Sequence of chain 1.C:
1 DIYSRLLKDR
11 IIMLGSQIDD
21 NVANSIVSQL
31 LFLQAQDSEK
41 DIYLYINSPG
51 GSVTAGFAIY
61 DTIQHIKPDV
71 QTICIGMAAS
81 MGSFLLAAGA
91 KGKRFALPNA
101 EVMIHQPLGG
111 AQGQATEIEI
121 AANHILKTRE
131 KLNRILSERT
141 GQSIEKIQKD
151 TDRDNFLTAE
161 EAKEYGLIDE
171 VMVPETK

Binding-site contacts:
Ligand atom C6 contacts residue GLY51 of chain 1.C at 3.6 Å.
Ligand atom C10 contacts residue HIS105 of chain 1.C at 3.2 Å.
Ligand atom C18 contacts residue LEU108 of chain 1.C at 3.7 Å (hydrophobic).
Ligand atom O13 contacts residue MET81 of chain 1.C at 3.1 Å (h-bond).
Ligand atom C8 contacts residue VAL53 of chain 1.C at 3.9 Å (hydrophobic).
Ligand atom C17 contacts residue VAL53 of chain 1.C at 3.4 Å (hydrophobic).
Ligand atom C11 contacts residue MET81 of chain 1.C at 3.6 Å (hydrophobic).
Ligand atom C1 contacts residue VAL53 of chain 1.C at 3.9 Å (hydrophobic).
Ligand atom O4 contacts residue PRO107 of chain 1.C at 3.1 Å.
Ligand atom B7 contacts residue GLY51 of chain 1.C at 3.6 Å.
Ligand atom C2 contacts residue LEU108 of chain 1.C at 3.6 Å (hydrophobic).
Ligand atom C25 contacts residue GLY109 of chain 1.C at 3.5 Å.
Ligand atom CL2 contacts residue GLY51 of chain 1.C at 3.7 Å.
Ligand atom C22 contacts residue LEU108 of chain 1.C at 3.5 Å (hydrophobic).
Ligand atom C24 contacts residue GLY110 of chain 1.C at 3.7 Å.
Ligand atom N3 contacts residue GLY51 of chain 1.C at 2.9 Å (h-bond).
Ligand atom C9 contacts residue SER80 of chain 1.C at 3.0 Å.
Ligand atom C10 contacts residue PRO107 of chain 1.C at 3.5 Å (hydrophobic).
Ligand atom O12 contacts residue HIS105 of chain 1.C at 3.0 Å (h-bond).
Ligand atom O12 contacts residue SER80 of chain 1.C at 2.4 Å (h-bond).
Ligand atom CL2 contacts residue SER52 of chain 1.C at 3.4 Å.
Ligand atom N20 contacts residue ILE125 of chain 1.C at 3.8 Å.
Ligand atom C26 contacts residue GLY109 of chain 1.C at 3.9 Å.
Ligand atom C14 contacts residue LEU108 of chain 1.C at 3.8 Å (hydrophobic).
Ligand atom N3 contacts residue VAL53 of chain 1.C at 3.8 Å.
Ligand atom O4 contacts residue LEU108 of chain 1.C at 2.7 Å (h-bond).
Ligand atom B7 contacts residue HIS105 of chain 1.C at 3.8 Å.
Ligand atom N5 contacts residue LEU108 of chain 1.C at 3.0 Å (h-bond).
Ligand atom C6 contacts residue SER80 of chain 1.C at 2.8 Å.
Ligand atom O13 contacts residue GLY51 of chain 1.C at 2.8 Å (h-bond).
Ligand atom O13 contacts residue SER80 of chain 1.C at 2.2 Å (h-bond).
Ligand atom C8 contacts residue SER80 of chain 1.C at 3.1 Å.
Ligand atom O13 contacts residue GLY50 of chain 1.C at 3.3 Å.
Ligand atom B7 contacts residue SER80 of chain 1.C at 1.9 Å.
Ligand atom C1 contacts residue LEU108 of chain 1.C at 2.9 Å (hydrophobic).
Ligand atom C19 contacts residue VAL53 of chain 1.C at 3.7 Å (hydrophobic).
Ligand atom C24 contacts residue GLY109 of chain 1.C at 3.7 Å.
Ligand atom C26 contacts residue LEU108 of chain 1.C at 3.6 Å (hydrophobic).
Ligand atom C10 contacts residue GLN106 of chain 1.C at 3.7 Å.
Ligand atom C2 contacts residue VAL53 of chain 1.C at 3.8 Å (hydrophobic).

This protein binds this small molecule.
Small molecule (SMILES): CC(C)C[C@H](NC(=O)[C@H](Cc1c[nH]c2ccccc12)NC(=O)c1cc(Cl)ccc1Cl)B(O)O